The small molecule below binds the protein below.
Small molecule (SMILES): O=c1[nH]cnc2c1ncn2[C@@H]1O[C@H](COP(=O)(O)O)[C@@H](O)[C@H]1O

Binding-site contacts:
Ligand atom N1 contacts residue GLN217 of chain 1.F at 3.5 Å.
Ligand atom N9 contacts residue ILE213 of chain 1.F at 3.6 Å.
Ligand atom O2' contacts residue ILE213 of chain 1.F at 3.5 Å.
Ligand atom C8 contacts residue MET60 of chain 1.F at 3.6 Å (hydrophobic).
Ligand atom N1 contacts residue THR214 of chain 1.F at 2.4 Å (h-bond).
Ligand atom C3' contacts residue ASP251 of chain 1.F at 3.7 Å.
Ligand atom O1P contacts residue GLY274 of chain 1.F at 3.5 Å.
Ligand atom O2P contacts residue LEU273 of chain 1.F at 3.6 Å.
Ligand atom C5 contacts residue GLN217 of chain 1.F at 3.7 Å.
Ligand atom N7 contacts residue MET60 of chain 1.F at 3.6 Å.
Ligand atom C4 contacts residue ILE213 of chain 1.F at 3.3 Å (hydrophobic).
Ligand atom N3 contacts residue ILE213 of chain 1.F at 3.6 Å.
Ligand atom P contacts residue ARG275 of chain 1.F at 3.6 Å.
Ligand atom O3' contacts residue ASP251 of chain 1.F at 2.8 Å (salt-bridge).
Ligand atom O5' contacts residue GLY252 of chain 1.F at 3.1 Å.
Ligand atom O1P contacts residue ARG275 of chain 1.F at 2.7 Å (salt-bridge).
Ligand atom N3 contacts residue GLN217 of chain 1.F at 3.6 Å.
Ligand atom C4 contacts residue GLN217 of chain 1.F at 3.5 Å.
Ligand atom C8 contacts residue GLN217 of chain 1.F at 3.7 Å.
Ligand atom C2' contacts residue ASP251 of chain 1.F at 3.7 Å.
Ligand atom C2 contacts residue THR214 of chain 1.F at 2.9 Å.
Ligand atom O6 contacts residue GLY302 of chain 1.F at 2.8 Å (h-bond).
Ligand atom O3P contacts residue ARG275 of chain 1.F at 2.5 Å (salt-bridge).
Ligand atom O6 contacts residue GLU301 of chain 1.F at 3.4 Å (salt-bridge).
Ligand atom O2P contacts residue GLY274 of chain 1.F at 2.8 Å (h-bond).
Ligand atom O2P contacts residue ARG275 of chain 1.F at 3.5 Å (salt-bridge).
Ligand atom O3' contacts residue ALA58 of chain 1.F at 3.2 Å.
Ligand atom C5 contacts residue ILE213 of chain 1.F at 3.6 Å (hydrophobic).
Ligand atom P contacts residue GLY274 of chain 1.F at 3.6 Å.
Ligand atom C6 contacts residue THR214 of chain 1.F at 3.5 Å.
Ligand atom C2 contacts residue GLN217 of chain 1.F at 3.5 Å.
Ligand atom O2' contacts residue ASP251 of chain 1.F at 2.4 Å (salt-bridge).
Ligand atom N7 contacts residue GLY300 of chain 1.F at 3.6 Å.
Ligand atom O3P contacts residue GLY253 of chain 1.F at 3.1 Å (h-bond).
Ligand atom N7 contacts residue GLU301 of chain 1.F at 3.0 Å (salt-bridge).
Ligand atom O4' contacts residue GLN217 of chain 1.F at 3.3 Å (h-bond).
Ligand atom N9 contacts residue GLN217 of chain 1.F at 3.5 Å (h-bond).
Ligand atom O6 contacts residue GLY300 of chain 1.F at 3.4 Å.
Ligand atom O1P contacts residue TYR298 of chain 1.F at 3.5 Å (h-bond).
Ligand atom C5' contacts residue GLN217 of chain 1.F at 3.6 Å.

Sequence of chain 1.F:
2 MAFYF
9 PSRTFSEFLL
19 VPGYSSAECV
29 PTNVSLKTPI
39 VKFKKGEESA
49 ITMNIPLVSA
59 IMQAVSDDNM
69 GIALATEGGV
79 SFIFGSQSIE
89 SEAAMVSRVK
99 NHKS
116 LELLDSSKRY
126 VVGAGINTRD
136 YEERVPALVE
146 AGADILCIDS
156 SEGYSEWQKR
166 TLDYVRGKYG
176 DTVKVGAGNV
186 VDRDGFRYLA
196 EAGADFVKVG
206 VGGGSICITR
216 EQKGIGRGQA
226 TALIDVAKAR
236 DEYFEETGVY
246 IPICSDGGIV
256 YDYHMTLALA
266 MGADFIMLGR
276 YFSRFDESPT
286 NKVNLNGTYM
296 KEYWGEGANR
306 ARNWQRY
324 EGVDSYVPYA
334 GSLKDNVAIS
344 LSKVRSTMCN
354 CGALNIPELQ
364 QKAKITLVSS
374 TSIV